Sequence of chain 1.F:
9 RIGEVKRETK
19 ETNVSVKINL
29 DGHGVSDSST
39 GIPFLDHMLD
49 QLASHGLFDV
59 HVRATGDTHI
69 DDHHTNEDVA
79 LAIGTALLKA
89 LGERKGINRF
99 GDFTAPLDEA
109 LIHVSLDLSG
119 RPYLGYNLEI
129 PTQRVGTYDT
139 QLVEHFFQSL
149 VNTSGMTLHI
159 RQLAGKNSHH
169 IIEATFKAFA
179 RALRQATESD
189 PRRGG

Sequence of chain 1.R:
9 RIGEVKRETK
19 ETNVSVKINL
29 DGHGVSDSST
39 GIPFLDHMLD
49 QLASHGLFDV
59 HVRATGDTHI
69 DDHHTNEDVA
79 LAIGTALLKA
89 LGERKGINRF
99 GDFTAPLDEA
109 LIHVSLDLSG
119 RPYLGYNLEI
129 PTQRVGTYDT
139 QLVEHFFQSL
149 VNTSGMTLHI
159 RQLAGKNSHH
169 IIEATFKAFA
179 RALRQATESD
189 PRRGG

This small molecule binds to this protein.
Small molecule (SMILES): O=P(O)(O)C[C@H](O)Cn1cncn1

Sequence of chain 1.O:
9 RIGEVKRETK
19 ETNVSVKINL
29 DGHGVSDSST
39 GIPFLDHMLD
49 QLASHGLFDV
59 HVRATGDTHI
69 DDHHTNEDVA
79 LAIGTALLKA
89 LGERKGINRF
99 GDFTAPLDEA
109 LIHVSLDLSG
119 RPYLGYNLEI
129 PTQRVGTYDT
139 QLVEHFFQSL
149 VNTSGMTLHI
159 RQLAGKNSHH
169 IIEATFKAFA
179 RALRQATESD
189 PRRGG

Binding-site contacts:
Ligand atom C5 contacts residue MN1 of chain 1.QB at 3.7 Å.
Ligand atom O13 contacts residue GLN49 of chain 1.R at 4.0 Å.
Ligand atom C3 contacts residue MN1 of chain 1.QB at 3.7 Å.
Ligand atom O13 contacts residue MN1 of chain 1.YB at 3.5 Å.
Ligand atom N4 contacts residue HIS71 of chain 1.O at 2.8 Å (h-bond).
Ligand atom O10 contacts residue ARG119 of chain 1.F at 3.6 Å.
Ligand atom N1 contacts residue MN1 of chain 1.YB at 2.6 Å.
Ligand atom N1 contacts residue GLU171 of chain 1.R at 2.7 Å (salt-bridge).
Ligand atom N2 contacts residue HIS72 of chain 1.O at 3.8 Å.
Ligand atom C5 contacts residue HIS168 of chain 1.R at 3.4 Å.
Ligand atom O11 contacts residue ARG119 of chain 1.F at 3.5 Å (salt-bridge).
Ligand atom C6 contacts residue MN1 of chain 1.YB at 3.3 Å.
Ligand atom N2 contacts residue MN1 of chain 1.YB at 3.4 Å.
Ligand atom P9 contacts residue LYS175 of chain 1.R at 4.1 Å.
Ligand atom C5 contacts residue HIS71 of chain 1.O at 3.2 Å.
Ligand atom N2 contacts residue GLU171 of chain 1.R at 3.9 Å.
Ligand atom C5 contacts residue LEU105 of chain 1.R at 3.9 Å (hydrophobic).
Ligand atom C7 contacts residue MN1 of chain 1.YB at 4.0 Å.
Ligand atom O13 contacts residue GLU171 of chain 1.R at 2.4 Å (salt-bridge).
Ligand atom C5 contacts residue GLU75 of chain 1.O at 3.7 Å.
Ligand atom O10 contacts residue ARG97 of chain 1.F at 3.6 Å (salt-bridge).
Ligand atom C7 contacts residue GLU171 of chain 1.R at 3.5 Å.
Ligand atom O11 contacts residue ARG97 of chain 1.F at 3.9 Å.
Ligand atom C5 contacts residue HIS167 of chain 1.R at 3.4 Å.
Ligand atom C5 contacts residue GLU171 of chain 1.R at 3.5 Å.
Ligand atom C3 contacts residue HIS71 of chain 1.O at 3.9 Å.
Ligand atom C6 contacts residue HIS72 of chain 1.O at 3.6 Å.
Ligand atom N4 contacts residue HIS168 of chain 1.R at 3.3 Å (h-bond).
Ligand atom N1 contacts residue HIS71 of chain 1.O at 4.0 Å.
Ligand atom O13 contacts residue HIS45 of chain 1.R at 4.0 Å.
Ligand atom C5 contacts residue MN1 of chain 1.YB at 3.7 Å.
Ligand atom O12 contacts residue ARG97 of chain 1.F at 3.3 Å (salt-bridge).
Ligand atom O10 contacts residue LYS175 of chain 1.R at 2.7 Å (salt-bridge).
Ligand atom N2 contacts residue GLU75 of chain 1.O at 3.9 Å.
Ligand atom N1 contacts residue HIS167 of chain 1.R at 3.5 Å (h-bond).
Ligand atom N1 contacts residue HIS72 of chain 1.O at 3.8 Å.
Ligand atom N4 contacts residue GLU75 of chain 1.O at 2.5 Å (salt-bridge).
Ligand atom N4 contacts residue MN1 of chain 1.QB at 2.7 Å.
Ligand atom C3 contacts residue GLU75 of chain 1.O at 2.7 Å.
Ligand atom P9 contacts residue ARG97 of chain 1.F at 3.8 Å.